Sequence of chain 1.C:
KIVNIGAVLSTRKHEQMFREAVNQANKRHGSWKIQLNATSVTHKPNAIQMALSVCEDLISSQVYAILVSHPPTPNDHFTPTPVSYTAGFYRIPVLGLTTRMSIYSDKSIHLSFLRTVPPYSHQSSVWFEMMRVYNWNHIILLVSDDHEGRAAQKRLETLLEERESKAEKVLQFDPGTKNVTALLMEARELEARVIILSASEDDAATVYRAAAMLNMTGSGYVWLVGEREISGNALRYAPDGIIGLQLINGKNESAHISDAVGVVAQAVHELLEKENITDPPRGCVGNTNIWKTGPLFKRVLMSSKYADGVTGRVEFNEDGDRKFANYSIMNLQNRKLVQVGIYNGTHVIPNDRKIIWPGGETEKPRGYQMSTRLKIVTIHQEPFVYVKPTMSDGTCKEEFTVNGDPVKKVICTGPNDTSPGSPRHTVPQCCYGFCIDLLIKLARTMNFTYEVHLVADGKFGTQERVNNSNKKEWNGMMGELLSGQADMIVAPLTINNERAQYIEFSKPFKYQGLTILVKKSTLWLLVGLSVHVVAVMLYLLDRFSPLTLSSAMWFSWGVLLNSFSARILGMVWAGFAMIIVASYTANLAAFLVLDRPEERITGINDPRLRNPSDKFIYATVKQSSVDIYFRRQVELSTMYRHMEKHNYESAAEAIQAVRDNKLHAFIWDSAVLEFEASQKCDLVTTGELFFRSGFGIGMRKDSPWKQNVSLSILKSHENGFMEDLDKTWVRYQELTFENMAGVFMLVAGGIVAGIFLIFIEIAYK

This protein binds this small molecule.
Small molecule (SMILES): CC(=O)N[C@H]1[C@H](O[C@H]2[C@H](O)[C@@H](NC(C)=O)CO[C@@H]2CO)O[C@H](CO)[C@@H](O)[C@@H]1O

Binding-site contacts:
Ligand atom C3 contacts residue ASN300 of chain 1.C at 3.9 Å.
Ligand atom O7 contacts residue ASN300 of chain 1.C at 4.4 Å.
Ligand atom C8 contacts residue LEU320 of chain 1.C at 3.8 Å (hydrophobic).
Ligand atom O7 contacts residue LEU320 of chain 1.C at 3.3 Å.
Ligand atom N2 contacts residue ASN300 of chain 1.C at 2.6 Å (h-bond).
Ligand atom C5 contacts residue ASN300 of chain 1.C at 3.6 Å.
Ligand atom C8 contacts residue ASN300 of chain 1.C at 4.2 Å.
Ligand atom C7 contacts residue ASN300 of chain 1.C at 3.6 Å.
Ligand atom O5 contacts residue ASN300 of chain 1.C at 2.4 Å (h-bond).
Ligand atom C1 contacts residue ASN300 of chain 1.C at 1.4 Å.
Ligand atom C7 contacts residue LEU320 of chain 1.C at 3.7 Å (hydrophobic).
Ligand atom C2 contacts residue ASN300 of chain 1.C at 2.6 Å.
Ligand atom C4 contacts residue ASN300 of chain 1.C at 4.3 Å.
Ligand atom C8 contacts residue LYS298 of chain 1.C at 3.7 Å.